This protein binds this small molecule.
Small molecule (SMILES): C[C@H]1CC[C@]2(OC1)O[C@H]1[C@H](O)[C@@H]3[C@H]4CC[C@@H]5C[C@H](O[C@H]6O[C@@H](CO)[C@H](O)[C@@H](O)[C@@H]6O)[C@@H](O)C[C@@]5(C)[C@@H]4CC[C@@]3(C)[C@@H]1[C@H]2C

Sequence of chain 1.A:
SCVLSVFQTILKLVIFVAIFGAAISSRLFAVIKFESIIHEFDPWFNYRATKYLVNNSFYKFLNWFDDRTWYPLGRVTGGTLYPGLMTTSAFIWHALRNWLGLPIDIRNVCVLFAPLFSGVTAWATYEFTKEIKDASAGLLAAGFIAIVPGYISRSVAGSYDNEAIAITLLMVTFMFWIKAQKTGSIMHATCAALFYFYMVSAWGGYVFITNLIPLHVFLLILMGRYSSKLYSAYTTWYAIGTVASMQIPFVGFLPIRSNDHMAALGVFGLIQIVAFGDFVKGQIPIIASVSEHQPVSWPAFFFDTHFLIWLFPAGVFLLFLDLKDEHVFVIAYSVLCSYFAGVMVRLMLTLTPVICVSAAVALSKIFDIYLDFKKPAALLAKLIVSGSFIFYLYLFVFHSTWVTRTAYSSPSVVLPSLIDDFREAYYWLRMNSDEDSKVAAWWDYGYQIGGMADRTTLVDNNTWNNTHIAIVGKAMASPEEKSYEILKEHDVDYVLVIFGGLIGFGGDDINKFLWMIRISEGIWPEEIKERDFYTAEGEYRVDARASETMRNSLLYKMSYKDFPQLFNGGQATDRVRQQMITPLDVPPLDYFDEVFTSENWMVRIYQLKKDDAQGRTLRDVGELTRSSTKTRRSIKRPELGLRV

Binding-site contacts:
Ligand atom C76 contacts residue PHE258 of chain 1.A at 4.3 Å (hydrophobic).
Ligand atom C83 contacts residue ARG262 of chain 1.A at 3.2 Å.
Ligand atom O75 contacts residue ASN71 of chain 1.D at 4.3 Å.
Ligand atom C17 contacts residue ASN71 of chain 1.D at 3.4 Å.
Ligand atom C19 contacts residue PHE74 of chain 1.D at 4.1 Å (hydrophobic).
Ligand atom C16 contacts residue PHE74 of chain 1.D at 4.4 Å (hydrophobic).
Ligand atom C18 contacts residue ASN71 of chain 1.D at 4.2 Å.
Ligand atom C78 contacts residue ARG262 of chain 1.A at 4.0 Å.
Ligand atom C82 contacts residue ARG262 of chain 1.A at 3.4 Å.
Ligand atom C13 contacts residue PHE74 of chain 1.D at 4.5 Å (hydrophobic).
Ligand atom C81 contacts residue ARG262 of chain 1.A at 4.3 Å.
Ligand atom C82 contacts residue PHE74 of chain 1.D at 3.8 Å (hydrophobic).
Ligand atom O77 contacts residue PHE258 of chain 1.A at 3.2 Å.
Ligand atom C01 contacts residue ARG262 of chain 1.A at 4.0 Å.
Ligand atom O75 contacts residue PHE72 of chain 1.D at 3.1 Å (h-bond).
Ligand atom C25 contacts residue PHE258 of chain 1.A at 4.4 Å (hydrophobic).
Ligand atom C17 contacts residue PHE74 of chain 1.D at 4.2 Å (hydrophobic).
Ligand atom C15 contacts residue PHE74 of chain 1.D at 4.0 Å (hydrophobic).
Ligand atom C01 contacts residue ILE261 of chain 1.A at 3.2 Å (hydrophobic).
Ligand atom C81 contacts residue PHE74 of chain 1.D at 3.6 Å (hydrophobic).
Ligand atom C23 contacts residue PHE258 of chain 1.A at 4.4 Å (hydrophobic).
Ligand atom C80 contacts residue ARG262 of chain 1.A at 3.5 Å.
Ligand atom O75 contacts residue PHE74 of chain 1.D at 4.5 Å.
Ligand atom C74 contacts residue PHE72 of chain 1.D at 4.4 Å (hydrophobic).
Ligand atom O12 contacts residue ILE261 of chain 1.A at 3.9 Å.
Ligand atom C78 contacts residue PHE258 of chain 1.A at 4.3 Å (hydrophobic).
Ligand atom O14 contacts residue ASN71 of chain 1.D at 4.3 Å.
Ligand atom C79 contacts residue PHE74 of chain 1.D at 4.3 Å (hydrophobic).
Ligand atom C78 contacts residue PHE74 of chain 1.D at 4.0 Å (hydrophobic).
Ligand atom C02 contacts residue ILE261 of chain 1.A at 4.4 Å (hydrophobic).
Ligand atom C79 contacts residue ARG262 of chain 1.A at 4.1 Å.

Sequence of chain 1.D:
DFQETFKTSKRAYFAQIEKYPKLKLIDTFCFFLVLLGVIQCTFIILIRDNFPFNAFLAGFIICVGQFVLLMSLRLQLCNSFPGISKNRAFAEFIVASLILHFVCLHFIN